Binding-site contacts:
Ligand atom C8 contacts residue GLY323 of chain 1.E at 4.3 Å.
Ligand atom C3 contacts residue ASN324 of chain 1.E at 3.9 Å.
Ligand atom C5 contacts residue ASN324 of chain 1.E at 3.5 Å.
Ligand atom O5 contacts residue ASN324 of chain 1.E at 2.1 Å (h-bond).
Ligand atom C1 contacts residue ASN324 of chain 1.E at 1.4 Å.
Ligand atom O7 contacts residue ASN324 of chain 1.E at 3.6 Å (h-bond).
Ligand atom C4 contacts residue ASN324 of chain 1.E at 4.2 Å.
Ligand atom N2 contacts residue ASN324 of chain 1.E at 3.2 Å (h-bond).
Ligand atom C7 contacts residue ASN324 of chain 1.E at 3.7 Å.
Ligand atom C6 contacts residue ASN324 of chain 1.E at 4.4 Å.
Ligand atom C8 contacts residue PHE322 of chain 1.E at 4.3 Å (hydrophobic).
Ligand atom C2 contacts residue ASN324 of chain 1.E at 2.6 Å.

This small molecule binds to this protein.
Small molecule (SMILES): CC(=O)N[C@@H]1[C@@H](O)[C@H](O)[C@@H](CO)O[C@H]1O

Sequence of chain 1.E:
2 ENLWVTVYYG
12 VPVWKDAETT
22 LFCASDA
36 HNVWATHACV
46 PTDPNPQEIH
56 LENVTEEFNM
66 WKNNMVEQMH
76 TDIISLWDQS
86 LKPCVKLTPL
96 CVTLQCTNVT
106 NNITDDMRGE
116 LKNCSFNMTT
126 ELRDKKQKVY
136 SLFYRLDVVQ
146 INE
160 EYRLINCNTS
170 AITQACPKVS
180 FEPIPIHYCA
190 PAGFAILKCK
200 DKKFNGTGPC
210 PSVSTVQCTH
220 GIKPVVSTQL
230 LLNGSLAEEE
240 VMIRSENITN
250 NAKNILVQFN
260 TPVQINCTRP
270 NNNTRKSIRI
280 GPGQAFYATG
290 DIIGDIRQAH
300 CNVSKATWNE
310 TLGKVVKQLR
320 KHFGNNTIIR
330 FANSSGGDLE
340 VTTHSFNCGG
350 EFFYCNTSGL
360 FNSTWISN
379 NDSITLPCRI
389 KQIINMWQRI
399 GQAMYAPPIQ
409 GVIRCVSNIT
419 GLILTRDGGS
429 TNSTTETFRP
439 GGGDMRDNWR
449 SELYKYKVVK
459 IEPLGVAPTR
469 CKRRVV